This protein binds this small molecule.
Small molecule (SMILES): COc1ccc(OCc2ccc(COc3c(Cl)cccc3Cl)cc2)c(Cl)c1

Sequence of chain 13.C:
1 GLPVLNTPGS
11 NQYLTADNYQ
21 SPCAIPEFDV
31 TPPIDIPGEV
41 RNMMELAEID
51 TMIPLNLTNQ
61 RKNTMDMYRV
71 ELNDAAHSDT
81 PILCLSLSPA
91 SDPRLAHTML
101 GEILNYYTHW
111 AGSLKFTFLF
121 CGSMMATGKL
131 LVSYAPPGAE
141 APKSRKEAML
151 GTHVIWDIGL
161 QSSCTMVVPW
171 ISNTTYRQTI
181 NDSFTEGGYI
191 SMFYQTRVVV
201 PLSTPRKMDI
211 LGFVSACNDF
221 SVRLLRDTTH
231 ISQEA

Sequence of chain 13.A:
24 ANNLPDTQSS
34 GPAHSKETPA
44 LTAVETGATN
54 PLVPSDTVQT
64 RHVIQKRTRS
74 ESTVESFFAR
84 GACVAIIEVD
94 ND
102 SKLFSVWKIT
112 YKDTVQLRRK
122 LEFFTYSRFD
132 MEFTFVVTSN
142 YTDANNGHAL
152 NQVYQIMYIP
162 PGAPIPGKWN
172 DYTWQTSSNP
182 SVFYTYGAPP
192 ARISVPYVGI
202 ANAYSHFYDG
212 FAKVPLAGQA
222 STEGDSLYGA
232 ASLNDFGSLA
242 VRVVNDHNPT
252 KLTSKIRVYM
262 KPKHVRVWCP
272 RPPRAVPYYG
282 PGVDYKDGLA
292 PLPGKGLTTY

Binding-site contacts:
Ligand atom O2 contacts residue VAL196 of chain 13.A at 3.4 Å.
Ligand atom C20 contacts residue LEU240 of chain 13.A at 3.8 Å (hydrophobic).
Ligand atom CL2 contacts residue ALA24 of chain 13.C at 3.5 Å.
Ligand atom CL2 contacts residue ILE25 of chain 13.C at 3.4 Å.
Ligand atom C21 contacts residue TYR205 of chain 13.A at 3.8 Å (hydrophobic).
Ligand atom O1 contacts residue MET132 of chain 13.A at 3.7 Å.
Ligand atom C20 contacts residue ILE194 of chain 13.A at 3.8 Å (hydrophobic).
Ligand atom C4 contacts residue MET132 of chain 13.A at 3.8 Å (hydrophobic).
Ligand atom C21 contacts residue HIS207 of chain 13.A at 3.6 Å.
Ligand atom O3 contacts residue TYR112 of chain 13.A at 3.6 Å.
Ligand atom C10 contacts residue TYR159 of chain 13.A at 3.5 Å (hydrophobic).
Ligand atom C16 contacts residue ALA24 of chain 13.C at 3.8 Å (hydrophobic).
Ligand atom C5 contacts residue TYR112 of chain 13.A at 3.5 Å (hydrophobic).
Ligand atom C12 contacts residue PHE134 of chain 13.A at 3.8 Å (hydrophobic).
Ligand atom C11 contacts residue ILE110 of chain 13.A at 3.8 Å (hydrophobic).
Ligand atom C7 contacts residue MET132 of chain 13.A at 3.3 Å (hydrophobic).
Ligand atom C7 contacts residue PHE237 of chain 13.A at 3.5 Å (hydrophobic).
Ligand atom C3 contacts residue MET132 of chain 13.A at 3.7 Å (hydrophobic).
Ligand atom C19 contacts residue LEU240 of chain 13.A at 3.8 Å (hydrophobic).
Ligand atom C2 contacts residue PHE237 of chain 13.A at 3.6 Å (hydrophobic).
Ligand atom C6 contacts residue TYR112 of chain 13.A at 3.7 Å (hydrophobic).
Ligand atom C17 contacts residue TYR159 of chain 13.A at 3.7 Å (hydrophobic).
Ligand atom CL3 contacts residue PHE134 of chain 13.A at 3.8 Å.
Ligand atom C8 contacts residue MET132 of chain 13.A at 3.4 Å (hydrophobic).
Ligand atom C13 contacts residue ILE110 of chain 13.A at 3.7 Å (hydrophobic).
Ligand atom C14 contacts residue TYR159 of chain 13.A at 3.5 Å (hydrophobic).
Ligand atom O3 contacts residue PHE130 of chain 13.A at 3.6 Å.
Ligand atom C12 contacts residue ILE110 of chain 13.A at 3.8 Å (hydrophobic).
Ligand atom C9 contacts residue VAL199 of chain 13.A at 3.6 Å (hydrophobic).
Ligand atom CL3 contacts residue LEU240 of chain 13.A at 3.8 Å.
Ligand atom O1 contacts residue ILE110 of chain 13.A at 3.7 Å.
Ligand atom C13 contacts residue MET132 of chain 13.A at 3.4 Å (hydrophobic).
Ligand atom C21 contacts residue SER128 of chain 13.A at 3.8 Å.
Ligand atom C9 contacts residue PHE237 of chain 13.A at 3.7 Å (hydrophobic).
Ligand atom O1 contacts residue PHE237 of chain 13.A at 3.8 Å.
Ligand atom CL2 contacts residue TYR159 of chain 13.A at 3.6 Å.
Ligand atom C1 contacts residue TYR205 of chain 13.A at 3.8 Å (hydrophobic).
Ligand atom C16 contacts residue TYR159 of chain 13.A at 3.8 Å (hydrophobic).
Ligand atom C17 contacts residue ALA24 of chain 13.C at 3.7 Å (hydrophobic).
Ligand atom C13 contacts residue PHE134 of chain 13.A at 3.7 Å (hydrophobic).